Binding-site contacts:
Ligand atom O6 contacts residue LEU235 of chain 1.D at 3.2 Å.
Ligand atom O7 contacts residue ASN416 of chain 1.D at 3.7 Å.
Ligand atom C7 contacts residue NAG1 of chain 1.ZA at 4.2 Å.
Ligand atom N2 contacts residue ASN416 of chain 1.D at 2.7 Å (h-bond).
Ligand atom C8 contacts residue NAG1 of chain 1.ZA at 3.2 Å.
Ligand atom C2 contacts residue ASN416 of chain 1.D at 2.4 Å.
Ligand atom C6 contacts residue PRO261 of chain 1.D at 3.0 Å (hydrophobic).
Ligand atom C1 contacts residue PRO261 of chain 1.D at 3.4 Å (hydrophobic).
Ligand atom O5 contacts residue PRO261 of chain 1.D at 2.8 Å.
Ligand atom C8 contacts residue ASN232 of chain 1.D at 4.5 Å.
Ligand atom C6 contacts residue LEU235 of chain 1.D at 3.6 Å (hydrophobic).
Ligand atom C3 contacts residue ASN416 of chain 1.D at 3.7 Å.
Ligand atom O7 contacts residue NAG1 of chain 1.ZA at 4.1 Å.
Ligand atom C8 contacts residue ASN416 of chain 1.D at 4.4 Å.
Ligand atom C1 contacts residue ASN416 of chain 1.D at 1.4 Å.
Ligand atom O5 contacts residue ASN416 of chain 1.D at 2.2 Å (h-bond).
Ligand atom C4 contacts residue ASN416 of chain 1.D at 4.1 Å.
Ligand atom C5 contacts residue PRO261 of chain 1.D at 3.2 Å (hydrophobic).
Ligand atom C7 contacts residue ASN416 of chain 1.D at 3.3 Å.
Ligand atom O6 contacts residue PRO261 of chain 1.D at 2.3 Å.
Ligand atom C5 contacts residue ASN416 of chain 1.D at 3.5 Å.

The protein below binds the small molecule below.
Small molecule (SMILES): CC(=O)N[C@H]1[C@H](O[C@H]2[C@H](O)[C@@H](NC(C)=O)CO[C@@H]2CO)O[C@H](CO)[C@@H](O)[C@@H]1O

Sequence of chain 1.D:
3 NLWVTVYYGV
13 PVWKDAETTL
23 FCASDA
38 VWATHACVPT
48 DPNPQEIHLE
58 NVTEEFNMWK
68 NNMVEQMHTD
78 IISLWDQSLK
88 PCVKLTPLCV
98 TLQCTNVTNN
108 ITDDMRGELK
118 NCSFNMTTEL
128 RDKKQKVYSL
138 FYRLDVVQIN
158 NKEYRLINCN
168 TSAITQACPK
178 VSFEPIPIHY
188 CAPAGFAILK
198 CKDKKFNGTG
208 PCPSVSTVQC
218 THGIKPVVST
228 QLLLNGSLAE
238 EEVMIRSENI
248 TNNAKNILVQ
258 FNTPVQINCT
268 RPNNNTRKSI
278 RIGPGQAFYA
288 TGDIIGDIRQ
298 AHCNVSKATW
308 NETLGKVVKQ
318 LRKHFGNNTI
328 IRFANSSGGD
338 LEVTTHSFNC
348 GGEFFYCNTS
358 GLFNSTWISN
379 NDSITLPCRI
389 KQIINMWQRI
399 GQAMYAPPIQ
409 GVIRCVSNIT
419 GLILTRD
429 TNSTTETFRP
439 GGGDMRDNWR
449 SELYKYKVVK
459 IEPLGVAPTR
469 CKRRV